This small molecule binds to this protein.
Small molecule (SMILES): O=P(O)(O)OC[C@H]1O[C@](O)(COP(=O)(O)O)[C@@H](O)[C@@H]1O

Binding-site contacts:
Ligand atom O4 contacts residue SER492 of chain 1.B at 3.7 Å.
Ligand atom C1 contacts residue LEU401 of chain 1.B at 3.5 Å (hydrophobic).
Ligand atom O3 contacts residue GLY484 of chain 1.B at 3.0 Å (h-bond).
Ligand atom O6 contacts residue SER402 of chain 1.B at 3.0 Å.
Ligand atom O5P contacts residue THR407 of chain 1.B at 2.7 Å (h-bond).
Ligand atom O3P contacts residue ARG459 of chain 1.B at 2.9 Å (salt-bridge).
Ligand atom O2 contacts residue LEU401 of chain 1.B at 2.9 Å.
Ligand atom C1 contacts residue TRP452 of chain 1.B at 3.4 Å (hydrophobic).
Ligand atom C6 contacts residue SER492 of chain 1.B at 3.8 Å.
Ligand atom O6 contacts residue THR403 of chain 1.B at 3.3 Å (h-bond).
Ligand atom O6P contacts residue SER404 of chain 1.B at 2.4 Å (h-bond).
Ligand atom O6P contacts residue SER402 of chain 1.B at 2.6 Å (h-bond).
Ligand atom O3P contacts residue THR403 of chain 1.B at 3.3 Å.
Ligand atom C2 contacts residue LEU401 of chain 1.B at 3.8 Å (hydrophobic).
Ligand atom P2 contacts residue THR407 of chain 1.B at 4.0 Å.
Ligand atom P2 contacts residue THR403 of chain 1.B at 3.7 Å.
Ligand atom O5P contacts residue SER402 of chain 1.B at 3.0 Å.
Ligand atom O1 contacts residue ARG459 of chain 1.B at 3.8 Å.
Ligand atom C6 contacts residue SER402 of chain 1.B at 3.8 Å.
Ligand atom O6P contacts residue GLY405 of chain 1.B at 3.4 Å (h-bond).
Ligand atom P2 contacts residue SER404 of chain 1.B at 3.9 Å.
Ligand atom O1P contacts residue TRP452 of chain 1.B at 3.6 Å.
Ligand atom O2 contacts residue GLY484 of chain 1.B at 3.8 Å.
Ligand atom O1 contacts residue TRP452 of chain 1.B at 3.0 Å (h-bond).
Ligand atom O5 contacts residue LEU401 of chain 1.B at 3.8 Å.
Ligand atom O4P contacts residue HIS491 of chain 1.B at 3.0 Å.
Ligand atom O5P contacts residue THR406 of chain 1.B at 3.8 Å.
Ligand atom P2 contacts residue SER402 of chain 1.B at 3.2 Å.
Ligand atom C4 contacts residue SER492 of chain 1.B at 3.8 Å.
Ligand atom C6 contacts residue LEU401 of chain 1.B at 3.8 Å (hydrophobic).
Ligand atom O4 contacts residue HIS491 of chain 1.B at 3.1 Å.
Ligand atom C3 contacts residue TRP452 of chain 1.B at 3.8 Å (hydrophobic).
Ligand atom P1 contacts residue TRP452 of chain 1.B at 3.8 Å.
Ligand atom O2 contacts residue GLN483 of chain 1.B at 4.0 Å.
Ligand atom O4 contacts residue GLY490 of chain 1.B at 3.1 Å (h-bond).
Ligand atom O6P contacts residue THR403 of chain 1.B at 2.9 Å (h-bond).
Ligand atom P1 contacts residue ARG459 of chain 1.B at 3.3 Å.
Ligand atom O3 contacts residue TRP452 of chain 1.B at 3.7 Å.
Ligand atom C1 contacts residue ARG459 of chain 1.B at 3.4 Å.
Ligand atom O1P contacts residue ARG459 of chain 1.B at 2.7 Å (salt-bridge).

Sequence of chain 1.B:
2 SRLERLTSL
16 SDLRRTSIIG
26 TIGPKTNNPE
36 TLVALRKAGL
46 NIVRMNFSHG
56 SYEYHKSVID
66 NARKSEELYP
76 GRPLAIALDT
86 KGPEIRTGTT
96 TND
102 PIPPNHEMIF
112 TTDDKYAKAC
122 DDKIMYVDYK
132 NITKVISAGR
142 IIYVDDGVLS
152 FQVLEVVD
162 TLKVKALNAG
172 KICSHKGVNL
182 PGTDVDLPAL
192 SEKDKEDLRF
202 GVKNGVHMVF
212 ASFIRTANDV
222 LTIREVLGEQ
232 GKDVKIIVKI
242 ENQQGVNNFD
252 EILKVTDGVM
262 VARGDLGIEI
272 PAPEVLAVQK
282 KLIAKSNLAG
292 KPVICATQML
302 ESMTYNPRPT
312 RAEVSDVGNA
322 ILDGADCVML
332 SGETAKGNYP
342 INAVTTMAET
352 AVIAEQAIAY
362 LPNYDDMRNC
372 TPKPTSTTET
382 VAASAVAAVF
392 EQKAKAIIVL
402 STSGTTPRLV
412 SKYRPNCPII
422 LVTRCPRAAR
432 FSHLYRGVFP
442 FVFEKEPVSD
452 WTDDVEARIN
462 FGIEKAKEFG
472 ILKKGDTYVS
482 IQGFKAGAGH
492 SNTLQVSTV